Binding-site contacts:
Ligand atom O15 contacts residue PO41 of chain 1.N at 3.3 Å (h-bond).
Ligand atom O20 contacts residue LEU323 of chain 1.A at 3.7 Å.
Ligand atom C11 contacts residue LYS327 of chain 1.A at 3.1 Å.
Ligand atom C10 contacts residue PO41 of chain 1.N at 3.6 Å.
Ligand atom C2 contacts residue ARG324 of chain 1.B at 3.5 Å.
Ligand atom N3 contacts residue ARG324 of chain 1.B at 4.0 Å.
Ligand atom C7 contacts residue LYS327 of chain 1.A at 3.2 Å.
Ligand atom O20 contacts residue LYS327 of chain 1.B at 3.3 Å.
Ligand atom C6 contacts residue LYS327 of chain 1.B at 3.6 Å.
Ligand atom O15 contacts residue LYS327 of chain 1.B at 4.1 Å.
Ligand atom C2 contacts residue LYS327 of chain 1.A at 3.9 Å.
Ligand atom C1 contacts residue PO41 of chain 1.E at 4.1 Å.
Ligand atom C11 contacts residue PO41 of chain 1.E at 4.1 Å.
Ligand atom O13 contacts residue LYS327 of chain 1.A at 3.3 Å (salt-bridge).
Ligand atom N8 contacts residue LYS327 of chain 1.A at 2.8 Å (salt-bridge).
Ligand atom C2 contacts residue PO41 of chain 1.E at 3.5 Å.
Ligand atom O15 contacts residue ARG324 of chain 1.A at 4.1 Å.
Ligand atom C9 contacts residue ARG324 of chain 1.A at 3.0 Å.
Ligand atom O18 contacts residue PO41 of chain 1.E at 3.3 Å (h-bond).
Ligand atom O16 contacts residue ARG324 of chain 1.A at 3.3 Å (salt-bridge).
Ligand atom C4 contacts residue ARG324 of chain 1.B at 3.9 Å.
Ligand atom O19 contacts residue LEU323 of chain 1.A at 4.0 Å.
Ligand atom C1 contacts residue ARG324 of chain 1.B at 3.1 Å.
Ligand atom O18 contacts residue ARG324 of chain 1.B at 3.3 Å (salt-bridge).
Ligand atom O16 contacts residue PO41 of chain 1.N at 2.5 Å (h-bond).
Ligand atom C10 contacts residue LYS327 of chain 1.B at 4.0 Å.
Ligand atom C6 contacts residue LYS327 of chain 1.A at 4.0 Å.
Ligand atom O16 contacts residue LYS327 of chain 1.B at 3.4 Å (salt-bridge).
Ligand atom C10 contacts residue ARG324 of chain 1.A at 3.4 Å.
Ligand atom O17 contacts residue LYS327 of chain 1.B at 3.6 Å.
Ligand atom O14 contacts residue ARG324 of chain 1.A at 2.9 Å.
Ligand atom N8 contacts residue ARG324 of chain 1.A at 4.0 Å.
Ligand atom C12 contacts residue ARG324 of chain 1.A at 3.2 Å.
Ligand atom O17 contacts residue ARG324 of chain 1.B at 3.1 Å.
Ligand atom C9 contacts residue LYS327 of chain 1.A at 4.1 Å.
Ligand atom C12 contacts residue LYS327 of chain 1.A at 3.5 Å.
Ligand atom O13 contacts residue ARG324 of chain 1.A at 3.6 Å.
Ligand atom O19 contacts residue ARG324 of chain 1.A at 3.8 Å.
Ligand atom O19 contacts residue LYS327 of chain 1.A at 3.4 Å.
Ligand atom N3 contacts residue LYS327 of chain 1.B at 3.9 Å.

The small molecule below binds the protein below.
Small molecule (SMILES): O=C(O)CN(CCN(CC(=O)O)CC(=O)O)CC(=O)O

Sequence of chain 1.A:
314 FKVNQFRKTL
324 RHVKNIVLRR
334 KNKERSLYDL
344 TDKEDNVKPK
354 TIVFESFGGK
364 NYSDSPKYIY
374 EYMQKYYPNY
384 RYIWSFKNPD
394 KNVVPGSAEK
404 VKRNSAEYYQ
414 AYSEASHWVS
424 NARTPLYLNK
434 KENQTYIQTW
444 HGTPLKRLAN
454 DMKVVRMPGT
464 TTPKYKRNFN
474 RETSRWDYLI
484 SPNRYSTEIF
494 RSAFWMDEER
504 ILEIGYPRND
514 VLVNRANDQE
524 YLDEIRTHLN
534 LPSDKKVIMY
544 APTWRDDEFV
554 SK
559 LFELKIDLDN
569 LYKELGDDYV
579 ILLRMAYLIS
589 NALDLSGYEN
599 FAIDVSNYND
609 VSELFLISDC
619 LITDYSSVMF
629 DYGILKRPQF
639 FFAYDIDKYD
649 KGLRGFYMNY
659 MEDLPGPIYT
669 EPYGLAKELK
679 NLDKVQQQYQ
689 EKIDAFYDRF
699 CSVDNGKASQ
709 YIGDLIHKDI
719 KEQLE

Sequence of chain 1.B:
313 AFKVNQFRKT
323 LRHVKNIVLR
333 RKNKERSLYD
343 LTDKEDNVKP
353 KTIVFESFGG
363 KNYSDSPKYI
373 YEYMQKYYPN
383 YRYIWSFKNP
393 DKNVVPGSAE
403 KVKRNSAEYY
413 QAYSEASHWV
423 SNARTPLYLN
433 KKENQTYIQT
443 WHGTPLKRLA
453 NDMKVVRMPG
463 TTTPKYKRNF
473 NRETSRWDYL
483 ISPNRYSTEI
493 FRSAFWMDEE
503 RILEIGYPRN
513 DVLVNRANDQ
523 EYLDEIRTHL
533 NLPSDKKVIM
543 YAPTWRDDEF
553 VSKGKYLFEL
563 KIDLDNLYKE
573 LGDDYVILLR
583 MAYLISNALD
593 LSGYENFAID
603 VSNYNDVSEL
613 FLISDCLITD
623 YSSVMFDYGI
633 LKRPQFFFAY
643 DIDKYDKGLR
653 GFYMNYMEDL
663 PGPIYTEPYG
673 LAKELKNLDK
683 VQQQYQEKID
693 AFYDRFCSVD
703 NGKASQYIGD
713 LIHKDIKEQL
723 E